Sequence of chain 1.A:
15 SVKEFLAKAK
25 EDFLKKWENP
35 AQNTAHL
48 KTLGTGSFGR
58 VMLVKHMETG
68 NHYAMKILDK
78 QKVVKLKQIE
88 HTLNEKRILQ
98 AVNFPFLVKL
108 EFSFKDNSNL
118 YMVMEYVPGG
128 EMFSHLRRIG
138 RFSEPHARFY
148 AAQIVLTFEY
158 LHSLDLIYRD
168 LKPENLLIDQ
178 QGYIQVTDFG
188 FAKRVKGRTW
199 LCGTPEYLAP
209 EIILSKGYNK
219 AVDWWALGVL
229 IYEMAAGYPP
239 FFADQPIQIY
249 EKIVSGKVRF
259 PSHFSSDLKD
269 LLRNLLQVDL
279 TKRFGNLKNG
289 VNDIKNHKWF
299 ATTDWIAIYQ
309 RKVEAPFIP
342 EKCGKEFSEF

Binding-site contacts:
Ligand atom N2 contacts residue TYR123 of chain 1.A at 3.7 Å.
Ligand atom N2 contacts residue GLU122 of chain 1.A at 3.5 Å (salt-bridge).
Ligand atom C13 contacts residue GLU122 of chain 1.A at 3.2 Å.
Ligand atom C11 contacts residue LEU174 of chain 1.A at 3.8 Å (hydrophobic).
Ligand atom F contacts residue ARG57 of chain 1.A at 3.0 Å.
Ligand atom C13 contacts residue VAL124 of chain 1.A at 3.9 Å (hydrophobic).
Ligand atom C12 contacts residue ALA71 of chain 1.A at 3.8 Å (hydrophobic).
Ligand atom C9 contacts residue VAL58 of chain 1.A at 3.5 Å (hydrophobic).
Ligand atom C2 contacts residue GLY53 of chain 1.A at 3.6 Å.
Ligand atom C17 contacts residue PHE55 of chain 1.A at 3.9 Å (hydrophobic).
Ligand atom C1 contacts residue GLY53 of chain 1.A at 3.8 Å.
Ligand atom S contacts residue GLY51 of chain 1.A at 3.6 Å.
Ligand atom N2 contacts residue LEU174 of chain 1.A at 3.8 Å.
Ligand atom C7 contacts residue THR184 of chain 1.A at 3.6 Å.
Ligand atom C5 contacts residue VAL58 of chain 1.A at 3.5 Å (hydrophobic).
Ligand atom F contacts residue GLY56 of chain 1.A at 3.1 Å.
Ligand atom C6 contacts residue ASP185 of chain 1.A at 3.6 Å.
Ligand atom C3 contacts residue THR52 of chain 1.A at 3.4 Å.
Ligand atom N2 contacts residue VAL124 of chain 1.A at 2.8 Å (h-bond).
Ligand atom F contacts residue LEU75 of chain 1.A at 3.6 Å.
Ligand atom C12 contacts residue THR184 of chain 1.A at 3.9 Å.
Ligand atom C12 contacts residue LEU174 of chain 1.A at 3.8 Å (hydrophobic).
Ligand atom C10 contacts residue VAL58 of chain 1.A at 3.4 Å (hydrophobic).
Ligand atom C18 contacts residue PHE55 of chain 1.A at 3.9 Å (hydrophobic).
Ligand atom C2 contacts residue THR52 of chain 1.A at 3.7 Å.
Ligand atom C contacts residue GLY56 of chain 1.A at 3.5 Å.
Ligand atom C16 contacts residue GLY53 of chain 1.A at 3.5 Å.
Ligand atom C13 contacts residue LEU174 of chain 1.A at 3.8 Å (hydrophobic).
Ligand atom C13 contacts residue ALA71 of chain 1.A at 3.5 Å (hydrophobic).
Ligand atom C6 contacts residue LYS73 of chain 1.A at 3.6 Å.
Ligand atom N1 contacts residue VAL58 of chain 1.A at 3.9 Å.
Ligand atom C8 contacts residue VAL58 of chain 1.A at 3.8 Å (hydrophobic).
Ligand atom N2 contacts residue ALA71 of chain 1.A at 3.8 Å.
Ligand atom C17 contacts residue GLY53 of chain 1.A at 3.8 Å.
Ligand atom N contacts residue THR52 of chain 1.A at 3.2 Å (h-bond).
Ligand atom C14 contacts residue VAL124 of chain 1.A at 3.3 Å (hydrophobic).
Ligand atom C15 contacts residue LEU174 of chain 1.A at 3.7 Å (hydrophobic).
Ligand atom C14 contacts residue LEU174 of chain 1.A at 3.7 Å (hydrophobic).
Ligand atom C1 contacts residue THR52 of chain 1.A at 3.9 Å.
Ligand atom C6 contacts residue VAL58 of chain 1.A at 3.9 Å (hydrophobic).

The protein below binds the small molecule below.
Small molecule (SMILES): Fc1cccc(CNc2nc3ccc(-c4ccncc4)cc3s2)c1